Binding-site contacts:
Ligand atom O6 contacts residue SER163 of chain 1.E at 2.5 Å (h-bond).
Ligand atom C5 contacts residue SER126 of chain 1.E at 4.2 Å.
Ligand atom C4 contacts residue ADP1 of chain 1.CA at 4.1 Å.
Ligand atom C2 contacts residue MET228 of chain 1.E at 3.6 Å (hydrophobic).
Ligand atom O5 contacts residue THR128 of chain 1.E at 4.2 Å.
Ligand atom O2 contacts residue ADP1 of chain 1.CA at 2.7 Å (h-bond).
Ligand atom O3 contacts residue MET228 of chain 1.E at 3.9 Å.
Ligand atom O4 contacts residue PHE187 of chain 1.E at 3.5 Å.
Ligand atom O2 contacts residue NAP1 of chain 1.AA at 3.7 Å.
Ligand atom C2 contacts residue SER126 of chain 1.E at 4.3 Å.
Ligand atom C1 contacts residue THR128 of chain 1.E at 4.0 Å.
Ligand atom C4 contacts residue SER126 of chain 1.E at 3.3 Å.
Ligand atom C2 contacts residue ADP1 of chain 1.CA at 2.4 Å.
Ligand atom C5 contacts residue THR128 of chain 1.E at 3.9 Å.
Ligand atom O3 contacts residue LYS225 of chain 1.E at 2.9 Å (salt-bridge).
Ligand atom C3 contacts residue ADP1 of chain 1.CA at 3.7 Å.
Ligand atom O6 contacts residue ALA165 of chain 1.E at 3.6 Å.
Ligand atom C4 contacts residue LYS225 of chain 1.E at 4.3 Å.
Ligand atom C3 contacts residue LYS225 of chain 1.E at 3.9 Å.
Ligand atom C1 contacts residue MET228 of chain 1.E at 4.4 Å (hydrophobic).
Ligand atom C5 contacts residue ADP1 of chain 1.CA at 3.6 Å.
Ligand atom O5 contacts residue NAP1 of chain 1.AA at 4.3 Å.
Ligand atom C5 contacts residue NAP1 of chain 1.AA at 4.0 Å.
Ligand atom O6 contacts residue PHE187 of chain 1.E at 3.4 Å.
Ligand atom C5 contacts residue PHE187 of chain 1.E at 4.2 Å (hydrophobic).
Ligand atom C4 contacts residue NAP1 of chain 1.AA at 3.9 Å.
Ligand atom C2 contacts residue LYS225 of chain 1.E at 4.1 Å.
Ligand atom O3 contacts residue SER126 of chain 1.E at 2.9 Å (h-bond).
Ligand atom C3 contacts residue SER126 of chain 1.E at 2.9 Å.
Ligand atom C3 contacts residue MET228 of chain 1.E at 3.8 Å (hydrophobic).
Ligand atom O2 contacts residue MET228 of chain 1.E at 3.2 Å (h-bond).
Ligand atom C6 contacts residue SER163 of chain 1.E at 3.4 Å.
Ligand atom C6 contacts residue PHE187 of chain 1.E at 3.8 Å (hydrophobic).
Ligand atom O4 contacts residue SER126 of chain 1.E at 2.6 Å (h-bond).
Ligand atom C1 contacts residue ADP1 of chain 1.CA at 1.4 Å.
Ligand atom O4 contacts residue NAP1 of chain 1.AA at 3.5 Å (h-bond).
Ligand atom O2 contacts residue LYS225 of chain 1.E at 3.3 Å (salt-bridge).
Ligand atom O5 contacts residue ADP1 of chain 1.CA at 2.3 Å (h-bond).
Ligand atom C6 contacts residue NAP1 of chain 1.AA at 3.0 Å.
Ligand atom O6 contacts residue NAP1 of chain 1.AA at 3.6 Å.

This protein binds this small molecule.
Small molecule (SMILES): OC[C@H]1O[C@@H](O)[C@@H](O)[C@@H](O)[C@@H]1O

Sequence of chain 1.E:
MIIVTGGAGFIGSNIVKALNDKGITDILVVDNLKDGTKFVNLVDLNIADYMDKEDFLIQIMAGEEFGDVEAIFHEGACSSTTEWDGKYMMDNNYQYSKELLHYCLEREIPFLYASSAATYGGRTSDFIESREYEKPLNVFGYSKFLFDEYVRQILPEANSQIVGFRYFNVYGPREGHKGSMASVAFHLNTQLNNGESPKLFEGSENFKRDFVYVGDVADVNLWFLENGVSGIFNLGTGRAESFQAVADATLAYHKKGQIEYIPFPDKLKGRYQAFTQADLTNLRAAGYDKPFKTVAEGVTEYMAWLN